Sequence of chain 58.C:
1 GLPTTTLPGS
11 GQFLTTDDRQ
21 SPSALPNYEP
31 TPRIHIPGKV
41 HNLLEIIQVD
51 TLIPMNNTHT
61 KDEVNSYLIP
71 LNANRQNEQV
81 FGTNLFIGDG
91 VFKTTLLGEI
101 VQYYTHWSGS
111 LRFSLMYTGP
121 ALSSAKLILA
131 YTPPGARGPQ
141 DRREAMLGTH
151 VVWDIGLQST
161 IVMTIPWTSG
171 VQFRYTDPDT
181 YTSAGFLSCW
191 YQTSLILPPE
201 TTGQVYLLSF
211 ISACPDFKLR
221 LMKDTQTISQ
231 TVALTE

Sequence of chain 58.A:
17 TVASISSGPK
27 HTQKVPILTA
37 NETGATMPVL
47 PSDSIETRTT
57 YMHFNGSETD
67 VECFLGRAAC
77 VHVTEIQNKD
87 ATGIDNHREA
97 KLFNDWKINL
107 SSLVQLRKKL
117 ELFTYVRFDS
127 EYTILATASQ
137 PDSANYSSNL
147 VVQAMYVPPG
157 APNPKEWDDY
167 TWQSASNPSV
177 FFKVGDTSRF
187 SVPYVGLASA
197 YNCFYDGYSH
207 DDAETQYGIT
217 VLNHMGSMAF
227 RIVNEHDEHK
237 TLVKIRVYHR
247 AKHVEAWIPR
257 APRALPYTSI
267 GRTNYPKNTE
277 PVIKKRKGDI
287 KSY

Sequence of chain 59.C:
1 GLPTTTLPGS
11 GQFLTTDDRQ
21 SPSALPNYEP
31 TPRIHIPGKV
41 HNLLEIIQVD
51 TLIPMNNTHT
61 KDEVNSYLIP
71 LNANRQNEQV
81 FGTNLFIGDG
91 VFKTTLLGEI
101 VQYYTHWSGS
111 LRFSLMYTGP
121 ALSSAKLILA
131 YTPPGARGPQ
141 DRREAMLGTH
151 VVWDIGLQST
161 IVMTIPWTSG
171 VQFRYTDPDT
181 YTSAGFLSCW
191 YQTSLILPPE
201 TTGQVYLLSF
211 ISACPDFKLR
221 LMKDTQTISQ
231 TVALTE

This small molecule binds to this protein.
Small molecule (SMILES): Cc1cc(CCCOc2c(Cl)cc(C3=NCCO3)cc2Cl)on1

Binding-site contacts:
Ligand atom C2A contacts residue PHE186 of chain 58.A at 3.8 Å (hydrophobic).
Ligand atom C4A contacts residue PRO174 of chain 58.A at 3.0 Å (hydrophobic).
Ligand atom CL1 contacts residue VAL188 of chain 58.A at 3.7 Å.
Ligand atom N2 contacts residue MET221 of chain 58.A at 3.5 Å (h-bond).
Ligand atom C3B contacts residue MET224 of chain 58.A at 3.6 Å (hydrophobic).
Ligand atom C4 contacts residue LEU106 of chain 58.A at 3.9 Å (hydrophobic).
Ligand atom N3A contacts residue ALA24 of chain 58.C at 3.8 Å.
Ligand atom CL1 contacts residue TYR152 of chain 58.A at 3.9 Å.
Ligand atom O1A contacts residue PHE186 of chain 58.A at 3.4 Å.
Ligand atom C5B contacts residue TYR152 of chain 58.A at 3.7 Å (hydrophobic).
Ligand atom O1B contacts residue VAL188 of chain 58.A at 3.7 Å.
Ligand atom C4B contacts residue PHE186 of chain 58.A at 3.9 Å (hydrophobic).
Ligand atom C2B contacts residue MET224 of chain 58.A at 4.0 Å (hydrophobic).
Ligand atom O1 contacts residue ILE104 of chain 58.A at 3.4 Å.
Ligand atom C5A contacts residue ALA150 of chain 58.A at 3.5 Å (hydrophobic).
Ligand atom C4B contacts residue TYR152 of chain 58.A at 3.6 Å (hydrophobic).
Ligand atom O1A contacts residue MET224 of chain 58.A at 3.5 Å (h-bond).
Ligand atom CL1 contacts residue LEU25 of chain 58.C at 3.7 Å.
Ligand atom C5 contacts residue TYR128 of chain 58.A at 3.8 Å (hydrophobic).
Ligand atom C4A contacts residue SER175 of chain 58.A at 3.7 Å.
Ligand atom C2B contacts residue TYR128 of chain 58.A at 3.9 Å (hydrophobic).
Ligand atom C5A contacts residue VAL176 of chain 58.A at 3.5 Å (hydrophobic).
Ligand atom O1 contacts residue MET221 of chain 58.A at 3.5 Å (h-bond).
Ligand atom C2C contacts residue VAL191 of chain 58.A at 4.0 Å (hydrophobic).
Ligand atom N3A contacts residue TYR152 of chain 58.A at 4.0 Å.
Ligand atom C6B contacts residue TYR152 of chain 58.A at 3.9 Å (hydrophobic).
Ligand atom C31 contacts residue LEU106 of chain 58.A at 4.0 Å (hydrophobic).
Ligand atom CL2 contacts residue ILE104 of chain 58.A at 3.5 Å.
Ligand atom CL2 contacts residue MET224 of chain 58.A at 3.4 Å.
Ligand atom C1C contacts residue TYR128 of chain 58.A at 3.3 Å (hydrophobic).
Ligand atom C1B contacts residue VAL188 of chain 58.A at 4.0 Å (hydrophobic).
Ligand atom C5A contacts residue PHE186 of chain 58.A at 4.0 Å (hydrophobic).
Ligand atom N3A contacts residue PRO174 of chain 58.A at 3.3 Å (h-bond).
Ligand atom C3B contacts residue PHE186 of chain 58.A at 3.9 Å (hydrophobic).
Ligand atom C2A contacts residue TYR152 of chain 58.A at 3.8 Å (hydrophobic).
Ligand atom C4A contacts residue ALA150 of chain 58.A at 4.0 Å (hydrophobic).
Ligand atom C3C contacts residue TYR152 of chain 58.A at 3.8 Å (hydrophobic).
Ligand atom C3 contacts residue LEU106 of chain 58.A at 3.8 Å (hydrophobic).
Ligand atom CL2 contacts residue TYR128 of chain 58.A at 3.2 Å.
Ligand atom C3C contacts residue ILE104 of chain 58.A at 3.7 Å (hydrophobic).